Sequence of chain 1.B:
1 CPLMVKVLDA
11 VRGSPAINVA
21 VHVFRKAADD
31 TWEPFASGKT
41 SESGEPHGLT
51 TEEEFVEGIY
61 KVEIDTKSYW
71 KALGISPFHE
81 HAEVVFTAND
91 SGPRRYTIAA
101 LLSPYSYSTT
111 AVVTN

Binding-site contacts:
Ligand atom CAE contacts residue 3MI1 of chain 2.D at 0.3 Å.
Ligand atom OAL contacts residue 3MI1 of chain 2.D at 0.1 Å (h-bond).
Ligand atom CAG contacts residue 3MI1 of chain 2.D at 0.4 Å.
Ligand atom CAH contacts residue 3MI1 of chain 2.D at 0.3 Å.
Ligand atom CLD contacts residue THR110 of chain 2.B at 3.7 Å.
Ligand atom CLD contacts residue 3MI1 of chain 2.D at 0.7 Å.
Ligand atom CAF contacts residue LYS6 of chain 1.B at 3.9 Å.
Ligand atom CAR contacts residue LEU8 of chain 2.B at 3.9 Å (hydrophobic).
Ligand atom OAB contacts residue 3MI1 of chain 2.D at 2.6 Å.
Ligand atom CAR contacts residue 3MI1 of chain 2.D at 0.1 Å.
Ligand atom CLC contacts residue 3MI1 of chain 2.D at 0.7 Å.
Ligand atom OAL contacts residue LEU8 of chain 1.B at 3.6 Å.
Ligand atom CAE contacts residue LYS6 of chain 1.B at 3.6 Å.
Ligand atom OAA contacts residue 3MI1 of chain 2.D at 2.1 Å (h-bond).
Ligand atom CAG contacts residue LEU101 of chain 2.B at 3.8 Å (hydrophobic).
Ligand atom CLC contacts residue SER108 of chain 1.B at 3.5 Å.
Ligand atom CLD contacts residue ALA99 of chain 2.B at 3.6 Å.
Ligand atom CAN contacts residue 3MI1 of chain 2.D at 0.4 Å.
Ligand atom CAO contacts residue 3MI1 of chain 2.D at 0.4 Å.
Ligand atom NAK contacts residue ALA99 of chain 1.B at 3.3 Å.
Ligand atom CAT contacts residue 3MI1 of chain 2.D at 0.1 Å.
Ligand atom NAK contacts residue LEU8 of chain 2.B at 3.5 Å.
Ligand atom NAK contacts residue 3MI1 of chain 2.D at 0.1 Å (h-bond).
Ligand atom CAM contacts residue 3MI1 of chain 2.D at 1.6 Å.
Ligand atom CLC contacts residue LEU101 of chain 2.B at 3.8 Å.
Ligand atom CAP contacts residue LYS6 of chain 2.B at 3.7 Å.
Ligand atom CAI contacts residue 3MI1 of chain 2.D at 0.3 Å.
Ligand atom CAQ contacts residue 3MI1 of chain 2.D at 0.2 Å.
Ligand atom CAS contacts residue 3MI1 of chain 2.D at 0.1 Å.
Ligand atom CLD contacts residue THR109 of chain 2.B at 3.7 Å.
Ligand atom CAP contacts residue 3MI1 of chain 2.D at 0.3 Å.
Ligand atom CAN contacts residue LEU101 of chain 2.B at 3.9 Å (hydrophobic).
Ligand atom CAJ contacts residue 3MI1 of chain 2.D at 0.2 Å.
Ligand atom CAI contacts residue ALA99 of chain 2.B at 3.9 Å (hydrophobic).
Ligand atom CAP contacts residue LYS6 of chain 1.B at 3.9 Å.
Ligand atom CLC contacts residue THR109 of chain 1.B at 3.8 Å.
Ligand atom OAL contacts residue ALA99 of chain 2.B at 3.4 Å.
Ligand atom CLD contacts residue SER108 of chain 2.B at 3.4 Å.
Ligand atom OAB contacts residue THR97 of chain 2.B at 3.6 Å.
Ligand atom CAF contacts residue 3MI1 of chain 2.D at 0.2 Å.

Sequence of chain 2.B:
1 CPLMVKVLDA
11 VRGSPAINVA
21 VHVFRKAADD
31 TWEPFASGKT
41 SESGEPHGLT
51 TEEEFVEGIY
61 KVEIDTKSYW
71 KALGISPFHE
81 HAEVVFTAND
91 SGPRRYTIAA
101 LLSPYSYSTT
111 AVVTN

The protein below binds the small molecule below.
Small molecule (SMILES): O=C(O)c1ccc2nc(-c3cc(Cl)cc(Cl)c3)oc2c1